The small molecule below binds the protein below.
Small molecule (SMILES): N[C@@H](CS)C(=O)O

Binding-site contacts:
Ligand atom CA contacts residue TYR57 of chain 1.B at 4.1 Å (hydrophobic).
Ligand atom O contacts residue SER60 of chain 1.B at 3.6 Å.
Ligand atom C contacts residue TYR112 of chain 1.C at 4.2 Å (hydrophobic).
Ligand atom SG contacts residue 0JO1 of chain 1.I at 3.9 Å.
Ligand atom O contacts residue ARG117 of chain 1.C at 3.0 Å (salt-bridge).
Ligand atom OXT contacts residue ASN238 of chain 1.B at 4.0 Å.
Ligand atom CB contacts residue TYR57 of chain 1.B at 3.8 Å (hydrophobic).
Ligand atom SG contacts residue TYR112 of chain 1.C at 3.5 Å (h-bond).
Ligand atom N contacts residue SER60 of chain 1.B at 4.3 Å.
Ligand atom O contacts residue ARG59 of chain 1.B at 4.5 Å.
Ligand atom N contacts residue ASP56 of chain 1.B at 3.5 Å (salt-bridge).
Ligand atom OXT contacts residue ARG117 of chain 1.C at 3.0 Å (salt-bridge).
Ligand atom OXT contacts residue SER60 of chain 1.B at 4.2 Å.
Ligand atom O contacts residue ASN238 of chain 1.B at 3.3 Å (h-bond).
Ligand atom CB contacts residue GLU336 of chain 1.C at 3.9 Å.
Ligand atom C contacts residue ARG117 of chain 1.C at 3.8 Å.
Ligand atom SG contacts residue GLU336 of chain 1.C at 3.8 Å.
Ligand atom SG contacts residue THR352 of chain 1.C at 3.9 Å.
Ligand atom CB contacts residue ARG59 of chain 1.B at 4.3 Å.
Ligand atom C contacts residue SER60 of chain 1.B at 3.6 Å.
Ligand atom OXT contacts residue TYR112 of chain 1.C at 3.3 Å (h-bond).
Ligand atom N contacts residue GLU336 of chain 1.C at 3.3 Å (salt-bridge).
Ligand atom CB contacts residue TYR112 of chain 1.C at 3.6 Å (hydrophobic).
Ligand atom CA contacts residue GLU336 of chain 1.C at 4.1 Å.
Ligand atom CB contacts residue 0JO1 of chain 1.I at 4.1 Å.
Ligand atom C contacts residue ASN238 of chain 1.B at 4.0 Å.
Ligand atom CA contacts residue SER60 of chain 1.B at 3.6 Å.
Ligand atom C contacts residue ARG59 of chain 1.B at 3.8 Å.
Ligand atom OXT contacts residue ARG59 of chain 1.B at 2.9 Å (salt-bridge).

Sequence of chain 1.C:
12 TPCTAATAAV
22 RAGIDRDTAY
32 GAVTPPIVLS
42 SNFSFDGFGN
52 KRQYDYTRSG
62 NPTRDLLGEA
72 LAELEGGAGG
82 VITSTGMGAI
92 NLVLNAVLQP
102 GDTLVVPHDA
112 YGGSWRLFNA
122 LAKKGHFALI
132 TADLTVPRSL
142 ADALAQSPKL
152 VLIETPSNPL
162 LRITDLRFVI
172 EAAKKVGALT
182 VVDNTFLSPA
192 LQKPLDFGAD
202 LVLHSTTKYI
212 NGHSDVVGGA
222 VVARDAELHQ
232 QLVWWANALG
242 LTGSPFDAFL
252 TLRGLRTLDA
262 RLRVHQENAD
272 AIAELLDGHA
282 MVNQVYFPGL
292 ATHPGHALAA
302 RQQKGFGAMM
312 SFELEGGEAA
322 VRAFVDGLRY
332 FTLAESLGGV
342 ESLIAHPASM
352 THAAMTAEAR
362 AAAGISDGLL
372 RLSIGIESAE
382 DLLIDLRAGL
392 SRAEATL

Sequence of chain 1.B:
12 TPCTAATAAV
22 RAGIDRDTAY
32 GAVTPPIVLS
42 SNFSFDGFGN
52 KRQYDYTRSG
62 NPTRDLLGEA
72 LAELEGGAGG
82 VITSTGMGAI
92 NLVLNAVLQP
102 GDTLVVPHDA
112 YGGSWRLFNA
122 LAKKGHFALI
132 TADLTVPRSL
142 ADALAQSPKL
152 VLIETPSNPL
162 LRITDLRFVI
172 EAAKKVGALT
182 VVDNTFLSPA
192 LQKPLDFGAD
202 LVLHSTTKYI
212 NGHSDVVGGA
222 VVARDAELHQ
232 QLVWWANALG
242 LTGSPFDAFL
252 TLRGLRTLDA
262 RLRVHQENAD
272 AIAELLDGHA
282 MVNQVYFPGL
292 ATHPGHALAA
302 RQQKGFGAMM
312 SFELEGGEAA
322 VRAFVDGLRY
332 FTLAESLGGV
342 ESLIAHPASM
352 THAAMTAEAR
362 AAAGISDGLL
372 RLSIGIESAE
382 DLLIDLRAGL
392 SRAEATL